Sequence of chain 2.A:
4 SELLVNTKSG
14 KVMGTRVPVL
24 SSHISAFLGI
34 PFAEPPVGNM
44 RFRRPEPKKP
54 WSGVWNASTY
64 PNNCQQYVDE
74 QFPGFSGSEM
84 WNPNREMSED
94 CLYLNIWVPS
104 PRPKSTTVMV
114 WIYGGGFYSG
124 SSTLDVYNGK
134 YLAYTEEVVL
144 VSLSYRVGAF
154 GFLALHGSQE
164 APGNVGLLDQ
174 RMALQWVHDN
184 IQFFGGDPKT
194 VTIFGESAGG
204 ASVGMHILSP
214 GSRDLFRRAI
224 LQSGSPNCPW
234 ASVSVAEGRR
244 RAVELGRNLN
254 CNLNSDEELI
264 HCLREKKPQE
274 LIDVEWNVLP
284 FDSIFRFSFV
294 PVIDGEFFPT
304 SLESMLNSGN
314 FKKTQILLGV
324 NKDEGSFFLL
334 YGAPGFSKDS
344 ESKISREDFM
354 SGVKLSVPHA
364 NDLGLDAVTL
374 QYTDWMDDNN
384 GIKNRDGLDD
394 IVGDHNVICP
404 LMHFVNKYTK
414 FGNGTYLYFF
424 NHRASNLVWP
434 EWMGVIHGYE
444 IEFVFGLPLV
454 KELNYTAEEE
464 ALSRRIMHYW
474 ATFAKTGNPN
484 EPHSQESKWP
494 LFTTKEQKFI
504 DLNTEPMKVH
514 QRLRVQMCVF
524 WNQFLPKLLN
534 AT

This protein binds this small molecule.
Small molecule (SMILES): CC(=O)N[C@H]1[C@H](O[C@H]2[C@H](O)[C@@H](NC(C)=O)CO[C@@H]2CO)O[C@H](CO)[C@@H](O[C@@H]2O[C@H](CO)[C@@H](O)[C@H](O[C@H]3O[C@H](CO)[C@@H](O)[C@H](O)[C@@H]3O)[C@@H]2O)[C@@H]1O

Binding-site contacts:
Ligand atom C1 contacts residue GLU455 of chain 2.A at 4.4 Å.
Ligand atom C4 contacts residue ASN457 of chain 2.A at 4.2 Å.
Ligand atom N2 contacts residue ASN457 of chain 2.A at 2.9 Å (h-bond).
Ligand atom C2 contacts residue ASN457 of chain 2.A at 2.4 Å.
Ligand atom N2 contacts residue GLU455 of chain 2.A at 3.5 Å (salt-bridge).
Ligand atom C7 contacts residue GLU455 of chain 2.A at 3.8 Å.
Ligand atom O7 contacts residue ASN457 of chain 2.A at 3.9 Å.
Ligand atom C3 contacts residue ASN457 of chain 2.A at 3.8 Å.
Ligand atom C7 contacts residue ASN457 of chain 2.A at 3.6 Å.
Ligand atom O5 contacts residue ASN457 of chain 2.A at 2.4 Å (h-bond).
Ligand atom C5 contacts residue ASN457 of chain 2.A at 3.7 Å.
Ligand atom C8 contacts residue GLU455 of chain 2.A at 3.5 Å.
Ligand atom C1 contacts residue ASN457 of chain 2.A at 1.5 Å.
Ligand atom C8 contacts residue LEU456 of chain 2.A at 3.9 Å (hydrophobic).